A small-molecule ligand and the protein it binds are described below.
Small molecule (SMILES): Cc1cn([C@H]2C[C@H](O[P](=O)(O)OC[C@H]3O[C@@H](n4ccc(N)nc4=O)C[C@@H]3O)[C@@H](CO[P](=O)(O)O[C@H]3C[C@H](n4cc(C)c(=O)[nH]c4=O)O[C@@H]3CO[P](=O)(O)O[C@H]3C[C@H](n4cnc5c(N)ncnc54)O[C@@H]3CO[P](=O)(O)O[C@H]3C[C@H](n4cnc5c(N)ncnc54)O[C@@H]3CO[P](=O)(O)O[C@H]3C[C@H](n4ccc(N)nc4=O)O[C@@H]3CO[P](=O)(O)O[C@H]3C[C@H](n4ccc(N)nc4=O)O[C@@H]3COP(=O)=O)O2)c(=O)[nH]c1=O

Binding-site contacts:
Ligand atom P contacts residue SER105 of chain 1.A at 4.5 Å.
Ligand atom C7 contacts residue THR104 of chain 1.A at 4.4 Å.
Ligand atom P contacts residue VAL126 of chain 1.A at 4.2 Å.
Ligand atom N7 contacts residue GLN127 of chain 1.A at 4.3 Å.
Ligand atom OP2 contacts residue ARG106 of chain 1.A at 3.0 Å (salt-bridge).
Ligand atom OP1 contacts residue ARG106 of chain 1.A at 3.8 Å.
Ligand atom O4 contacts residue GLN127 of chain 1.A at 3.9 Å.
Ligand atom C4' contacts residue GLN203 of chain 1.A at 4.1 Å.
Ligand atom C7 contacts residue ASN130 of chain 1.A at 4.4 Å.
Ligand atom C8 contacts residue GLN203 of chain 1.A at 3.0 Å.
Ligand atom C3' contacts residue ARG106 of chain 1.A at 4.4 Å.
Ligand atom N9 contacts residue GLN203 of chain 1.A at 3.5 Å (h-bond).
Ligand atom N6 contacts residue GLN202 of chain 1.A at 4.0 Å.
Ligand atom C5' contacts residue GLN203 of chain 1.A at 3.8 Å.
Ligand atom OP2 contacts residue THR124 of chain 1.A at 3.9 Å.
Ligand atom C7 contacts residue VAL126 of chain 1.A at 4.3 Å (hydrophobic).
Ligand atom OP2 contacts residue VAL126 of chain 1.A at 3.3 Å (h-bond).
Ligand atom O4' contacts residue GLN203 of chain 1.A at 4.1 Å.
Ligand atom C1' contacts residue GLN203 of chain 1.A at 3.8 Å.
Ligand atom C2' contacts residue VAL126 of chain 1.A at 4.2 Å (hydrophobic).
Ligand atom OP1 contacts residue ARG106 of chain 1.A at 3.9 Å.
Ligand atom N7 contacts residue GLN203 of chain 1.A at 3.6 Å (h-bond).
Ligand atom OP2 contacts residue THR125 of chain 1.A at 3.8 Å.
Ligand atom C4 contacts residue GLN203 of chain 1.A at 4.4 Å.
Ligand atom OP2 contacts residue VAL126 of chain 1.A at 4.3 Å.
Ligand atom OP1 contacts residue THR124 of chain 1.A at 4.3 Å.
Ligand atom OP2 contacts residue SER105 of chain 1.A at 3.5 Å.
Ligand atom C2' contacts residue GLN203 of chain 1.A at 3.1 Å.
Ligand atom C7 contacts residue GLN127 of chain 1.A at 4.2 Å.
Ligand atom C5 contacts residue GLN203 of chain 1.A at 4.5 Å.
Ligand atom C3' contacts residue GLN203 of chain 1.A at 3.8 Å.
Ligand atom O5' contacts residue VAL126 of chain 1.A at 3.9 Å.
Ligand atom C3' contacts residue VAL126 of chain 1.A at 4.4 Å (hydrophobic).
Ligand atom P contacts residue ARG106 of chain 1.A at 3.9 Å.

Sequence of chain 1.A:
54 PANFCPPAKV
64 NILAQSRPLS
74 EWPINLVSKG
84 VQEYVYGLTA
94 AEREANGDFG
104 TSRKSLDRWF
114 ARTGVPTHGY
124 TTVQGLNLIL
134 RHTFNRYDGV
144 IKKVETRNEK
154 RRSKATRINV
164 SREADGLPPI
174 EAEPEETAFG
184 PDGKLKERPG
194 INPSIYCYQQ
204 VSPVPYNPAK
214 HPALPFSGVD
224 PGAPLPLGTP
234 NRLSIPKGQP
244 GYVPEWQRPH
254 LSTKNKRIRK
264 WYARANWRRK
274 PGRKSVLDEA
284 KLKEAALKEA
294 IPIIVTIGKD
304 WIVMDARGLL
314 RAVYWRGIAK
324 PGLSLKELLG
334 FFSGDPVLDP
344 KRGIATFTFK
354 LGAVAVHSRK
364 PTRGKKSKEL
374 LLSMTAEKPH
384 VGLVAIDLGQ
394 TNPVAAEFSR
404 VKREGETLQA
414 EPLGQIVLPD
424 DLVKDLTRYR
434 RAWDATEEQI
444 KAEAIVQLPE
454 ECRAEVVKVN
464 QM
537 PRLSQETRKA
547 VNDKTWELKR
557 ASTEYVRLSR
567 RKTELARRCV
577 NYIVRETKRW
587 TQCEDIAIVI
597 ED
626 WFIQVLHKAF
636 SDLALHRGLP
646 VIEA